Binding-site contacts:
Ligand atom C5 contacts residue ASN363 of chain 1.C at 3.7 Å.
Ligand atom O6 contacts residue ASN363 of chain 1.C at 4.3 Å.
Ligand atom C3 contacts residue ASN363 of chain 1.C at 3.8 Å.
Ligand atom C4 contacts residue ASN363 of chain 1.C at 4.2 Å.
Ligand atom C8 contacts residue SER394 of chain 1.C at 4.3 Å.
Ligand atom O5 contacts residue ASN363 of chain 1.C at 2.4 Å (h-bond).
Ligand atom O5 contacts residue ARG464 of chain 1.C at 4.1 Å.
Ligand atom C6 contacts residue HIS364 of chain 1.C at 4.2 Å.
Ligand atom N2 contacts residue ASN363 of chain 1.C at 2.9 Å (h-bond).
Ligand atom C7 contacts residue ASN363 of chain 1.C at 3.2 Å.
Ligand atom O6 contacts residue SER365 of chain 1.C at 4.2 Å.
Ligand atom C5 contacts residue ARG464 of chain 1.C at 4.4 Å.
Ligand atom O4 contacts residue HIS364 of chain 1.C at 4.4 Å.
Ligand atom O7 contacts residue ILE462 of chain 1.C at 3.8 Å.
Ligand atom C1 contacts residue ASN363 of chain 1.C at 1.4 Å.
Ligand atom C5 contacts residue HIS364 of chain 1.C at 3.9 Å.
Ligand atom O7 contacts residue ASN363 of chain 1.C at 3.1 Å (h-bond).
Ligand atom O6 contacts residue HIS364 of chain 1.C at 2.9 Å (h-bond).
Ligand atom C8 contacts residue ASN363 of chain 1.C at 4.4 Å.
Ligand atom C6 contacts residue ARG464 of chain 1.C at 3.5 Å.
Ligand atom O6 contacts residue ARG464 of chain 1.C at 3.0 Å (salt-bridge).
Ligand atom C2 contacts residue ASN363 of chain 1.C at 2.4 Å.

Sequence of chain 1.C:
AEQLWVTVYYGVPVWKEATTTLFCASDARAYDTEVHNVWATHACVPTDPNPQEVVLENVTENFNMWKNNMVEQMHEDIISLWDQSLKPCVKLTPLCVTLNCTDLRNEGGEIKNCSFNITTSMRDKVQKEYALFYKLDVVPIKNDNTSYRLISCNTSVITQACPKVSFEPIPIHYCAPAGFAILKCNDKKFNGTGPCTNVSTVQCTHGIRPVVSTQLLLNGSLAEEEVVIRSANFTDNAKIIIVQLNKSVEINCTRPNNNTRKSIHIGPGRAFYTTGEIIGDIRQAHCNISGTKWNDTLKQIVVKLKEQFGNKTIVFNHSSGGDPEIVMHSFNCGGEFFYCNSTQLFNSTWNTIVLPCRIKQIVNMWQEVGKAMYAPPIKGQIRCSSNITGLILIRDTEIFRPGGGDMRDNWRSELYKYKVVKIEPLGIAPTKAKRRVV

The protein below binds the small molecule below.
Small molecule (SMILES): CC(=O)N[C@@H]1[C@@H](O)[C@H](O)[C@@H](CO)O[C@H]1O